Binding-site contacts:
Ligand atom C2 contacts residue ASN241 of chain 1.A at 2.4 Å.
Ligand atom C8 contacts residue ASN241 of chain 1.A at 4.5 Å.
Ligand atom C6 contacts residue TRP384 of chain 1.A at 4.0 Å (hydrophobic).
Ligand atom C1 contacts residue TRP384 of chain 1.A at 4.2 Å (hydrophobic).
Ligand atom O6 contacts residue LYS388 of chain 1.A at 3.5 Å.
Ligand atom O5 contacts residue ALA244 of chain 1.A at 3.5 Å.
Ligand atom O5 contacts residue TRP384 of chain 1.A at 3.7 Å.
Ligand atom C3 contacts residue TRP384 of chain 1.A at 4.5 Å (hydrophobic).
Ligand atom O5 contacts residue ASN241 of chain 1.A at 2.4 Å (h-bond).
Ligand atom C7 contacts residue TRP384 of chain 1.A at 4.4 Å (hydrophobic).
Ligand atom C5 contacts residue ASN241 of chain 1.A at 3.7 Å.
Ligand atom O7 contacts residue ASN241 of chain 1.A at 3.5 Å (h-bond).
Ligand atom C1 contacts residue ALA244 of chain 1.A at 4.0 Å (hydrophobic).
Ligand atom C2 contacts residue TRP384 of chain 1.A at 3.9 Å (hydrophobic).
Ligand atom N2 contacts residue ASN241 of chain 1.A at 2.9 Å (h-bond).
Ligand atom C4 contacts residue TRP384 of chain 1.A at 4.1 Å (hydrophobic).
Ligand atom O6 contacts residue TRP384 of chain 1.A at 4.5 Å.
Ligand atom C7 contacts residue ASN241 of chain 1.A at 3.4 Å.
Ligand atom O6 contacts residue ALA244 of chain 1.A at 3.8 Å.
Ligand atom C4 contacts residue ASN241 of chain 1.A at 4.2 Å.
Ligand atom C3 contacts residue ASN241 of chain 1.A at 3.8 Å.
Ligand atom C1 contacts residue ASN241 of chain 1.A at 1.4 Å.
Ligand atom C5 contacts residue TRP384 of chain 1.A at 4.2 Å (hydrophobic).
Ligand atom O7 contacts residue TRP384 of chain 1.A at 3.5 Å.

Sequence of chain 1.A:
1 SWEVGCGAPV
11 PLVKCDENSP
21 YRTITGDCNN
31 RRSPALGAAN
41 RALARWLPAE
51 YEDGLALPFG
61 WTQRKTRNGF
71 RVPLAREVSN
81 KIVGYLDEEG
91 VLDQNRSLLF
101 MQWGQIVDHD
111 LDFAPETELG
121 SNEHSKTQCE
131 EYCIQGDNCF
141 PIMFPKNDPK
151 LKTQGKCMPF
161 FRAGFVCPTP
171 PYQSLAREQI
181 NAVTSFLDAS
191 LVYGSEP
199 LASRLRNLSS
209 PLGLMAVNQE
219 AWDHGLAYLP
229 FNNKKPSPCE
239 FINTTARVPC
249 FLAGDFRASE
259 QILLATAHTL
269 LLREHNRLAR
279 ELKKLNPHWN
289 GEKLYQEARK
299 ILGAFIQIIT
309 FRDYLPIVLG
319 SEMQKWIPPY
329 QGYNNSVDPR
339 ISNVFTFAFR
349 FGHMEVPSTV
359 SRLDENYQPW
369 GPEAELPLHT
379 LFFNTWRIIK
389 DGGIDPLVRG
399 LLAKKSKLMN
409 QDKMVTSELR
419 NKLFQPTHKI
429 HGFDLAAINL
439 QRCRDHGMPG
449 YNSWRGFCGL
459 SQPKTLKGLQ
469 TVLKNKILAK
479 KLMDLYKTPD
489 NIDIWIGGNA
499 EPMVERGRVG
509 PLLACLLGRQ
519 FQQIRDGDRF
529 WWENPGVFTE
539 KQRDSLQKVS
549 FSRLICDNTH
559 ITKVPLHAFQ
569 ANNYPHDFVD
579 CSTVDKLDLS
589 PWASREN

This small molecule binds to this protein.
Small molecule (SMILES): CC(=O)N[C@H]1[C@H](O[C@H]2[C@H](O)[C@@H](NC(C)=O)CO[C@@H]2CO)O[C@H](CO)[C@@H](O[C@H]2O[C@H](CO)[C@@H](O)[C@H](O)[C@@H]2O)[C@@H]1O